Sequence of chain 1.A:
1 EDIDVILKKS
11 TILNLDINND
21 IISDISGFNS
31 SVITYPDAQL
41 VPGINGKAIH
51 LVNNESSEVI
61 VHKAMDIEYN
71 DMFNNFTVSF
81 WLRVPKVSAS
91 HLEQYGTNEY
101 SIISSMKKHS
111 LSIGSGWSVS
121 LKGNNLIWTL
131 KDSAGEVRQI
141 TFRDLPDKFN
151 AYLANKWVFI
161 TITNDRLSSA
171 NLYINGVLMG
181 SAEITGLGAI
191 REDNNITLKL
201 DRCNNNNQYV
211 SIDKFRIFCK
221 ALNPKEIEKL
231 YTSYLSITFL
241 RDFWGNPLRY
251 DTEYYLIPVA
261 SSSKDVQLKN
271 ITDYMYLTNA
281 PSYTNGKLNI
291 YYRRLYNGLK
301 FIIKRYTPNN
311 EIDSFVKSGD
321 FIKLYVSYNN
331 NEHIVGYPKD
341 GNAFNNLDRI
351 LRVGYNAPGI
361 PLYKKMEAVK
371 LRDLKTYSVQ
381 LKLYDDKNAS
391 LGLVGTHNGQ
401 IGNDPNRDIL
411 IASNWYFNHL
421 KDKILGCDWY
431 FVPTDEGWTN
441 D

This small molecule binds to this protein.
Small molecule (SMILES): N[C@@H](Cc1ccc(O)cc1)C(=O)O

Binding-site contacts:
Ligand atom CE1 contacts residue TYR355 of chain 1.A at 3.0 Å (hydrophobic).
Ligand atom CD1 contacts residue TYR355 of chain 1.A at 3.3 Å (hydrophobic).
Ligand atom O contacts residue LYS339 of chain 1.A at 4.4 Å.
Ligand atom CZ contacts residue ALA357 of chain 1.A at 4.2 Å (hydrophobic).
Ligand atom OH contacts residue TYR355 of chain 1.A at 4.5 Å.
Ligand atom C contacts residue GLU1 of chain 1.C at 1.3 Å.
Ligand atom C contacts residue ASP340 of chain 1.A at 4.4 Å.
Ligand atom O contacts residue GLU1 of chain 1.C at 2.3 Å (salt-bridge).
Ligand atom CB contacts residue GLU1 of chain 1.C at 2.6 Å.
Ligand atom O contacts residue GLY341 of chain 1.A at 4.0 Å.
Ligand atom CD1 contacts residue GLU1 of chain 1.C at 2.6 Å.
Ligand atom O contacts residue ASP340 of chain 1.A at 3.4 Å (salt-bridge).
Ligand atom N contacts residue GLU1 of chain 1.C at 3.6 Å (salt-bridge).
Ligand atom N contacts residue ILE360 of chain 1.A at 4.1 Å.
Ligand atom N contacts residue TYR355 of chain 1.A at 4.5 Å.
Ligand atom CA contacts residue GLU1 of chain 1.C at 2.4 Å.
Ligand atom CD2 contacts residue GLU1 of chain 1.C at 4.2 Å.
Ligand atom CG contacts residue GLU1 of chain 1.C at 2.9 Å.
Ligand atom OH contacts residue ALA357 of chain 1.A at 4.0 Å.
Ligand atom CZ contacts residue TYR355 of chain 1.A at 4.0 Å (hydrophobic).
Ligand atom CE1 contacts residue GLU1 of chain 1.C at 3.8 Å.
Ligand atom CG contacts residue TYR355 of chain 1.A at 4.4 Å (hydrophobic).
Ligand atom CE1 contacts residue ALA357 of chain 1.A at 4.2 Å (hydrophobic).